Sequence of chain 1.C:
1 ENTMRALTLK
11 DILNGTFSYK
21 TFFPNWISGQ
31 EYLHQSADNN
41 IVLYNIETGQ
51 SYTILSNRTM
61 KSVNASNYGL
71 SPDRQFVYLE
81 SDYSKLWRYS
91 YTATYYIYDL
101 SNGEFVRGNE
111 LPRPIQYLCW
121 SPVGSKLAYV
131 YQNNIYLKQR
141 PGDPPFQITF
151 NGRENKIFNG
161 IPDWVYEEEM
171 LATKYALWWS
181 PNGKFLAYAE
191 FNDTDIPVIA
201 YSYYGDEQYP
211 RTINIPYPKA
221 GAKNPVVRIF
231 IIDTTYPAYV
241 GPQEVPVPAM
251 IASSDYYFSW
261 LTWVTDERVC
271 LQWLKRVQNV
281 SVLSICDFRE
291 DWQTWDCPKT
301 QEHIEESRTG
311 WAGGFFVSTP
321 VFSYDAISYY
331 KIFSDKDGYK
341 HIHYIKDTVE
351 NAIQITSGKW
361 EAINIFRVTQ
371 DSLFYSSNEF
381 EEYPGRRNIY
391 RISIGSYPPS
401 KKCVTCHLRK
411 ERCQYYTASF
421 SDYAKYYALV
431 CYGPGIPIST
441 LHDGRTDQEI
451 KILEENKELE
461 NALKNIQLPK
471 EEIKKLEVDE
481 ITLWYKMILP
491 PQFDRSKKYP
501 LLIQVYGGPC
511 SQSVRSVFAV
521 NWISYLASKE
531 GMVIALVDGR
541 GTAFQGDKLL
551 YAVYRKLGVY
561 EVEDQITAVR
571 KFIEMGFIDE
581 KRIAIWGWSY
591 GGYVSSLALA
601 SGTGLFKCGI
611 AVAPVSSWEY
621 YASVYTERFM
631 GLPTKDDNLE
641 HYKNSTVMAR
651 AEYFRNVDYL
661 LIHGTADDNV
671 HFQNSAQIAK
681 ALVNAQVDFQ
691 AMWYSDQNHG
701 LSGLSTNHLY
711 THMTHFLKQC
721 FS

Binding-site contacts:
Ligand atom C5 contacts residue ASN192 of chain 1.C at 3.6 Å.
Ligand atom C7 contacts residue ASN192 of chain 1.C at 3.2 Å.
Ligand atom O5 contacts residue THR194 of chain 1.C at 2.7 Å (h-bond).
Ligand atom C3 contacts residue ASN192 of chain 1.C at 3.8 Å.
Ligand atom C6 contacts residue ASP195 of chain 1.C at 3.3 Å.
Ligand atom C4 contacts residue ASN192 of chain 1.C at 4.2 Å.
Ligand atom C5 contacts residue THR194 of chain 1.C at 3.1 Å.
Ligand atom O6 contacts residue ASP195 of chain 1.C at 3.1 Å (salt-bridge).
Ligand atom N2 contacts residue ASN192 of chain 1.C at 2.9 Å (h-bond).
Ligand atom C1 contacts residue THR194 of chain 1.C at 3.4 Å.
Ligand atom C6 contacts residue THR194 of chain 1.C at 3.1 Å.
Ligand atom O7 contacts residue ASN192 of chain 1.C at 2.9 Å (h-bond).
Ligand atom C8 contacts residue GLU190 of chain 1.C at 3.9 Å.
Ligand atom C8 contacts residue ASN151 of chain 1.C at 3.4 Å.
Ligand atom C2 contacts residue ASN192 of chain 1.C at 2.4 Å.
Ligand atom O5 contacts residue ASN192 of chain 1.C at 2.3 Å (h-bond).
Ligand atom O6 contacts residue THR194 of chain 1.C at 3.9 Å.
Ligand atom O7 contacts residue GLU190 of chain 1.C at 3.9 Å.
Ligand atom C1 contacts residue ASN192 of chain 1.C at 1.4 Å.

The protein below binds the small molecule below.
Small molecule (SMILES): CC(=O)N[C@H]1[C@H](O[C@H]2[C@H](O)[C@@H](NC(C)=O)CO[C@@H]2CO)O[C@H](CO)[C@@H](O)[C@@H]1O